Binding-site contacts:
Ligand atom C1 contacts residue ASN188 of chain 50.E at 1.4 Å.
Ligand atom C4 contacts residue ASN188 of chain 50.E at 4.2 Å.
Ligand atom N2 contacts residue ASN188 of chain 50.E at 3.1 Å (h-bond).
Ligand atom C3 contacts residue ASN188 of chain 50.E at 3.9 Å.
Ligand atom O6 contacts residue ASN188 of chain 50.E at 4.5 Å.
Ligand atom C7 contacts residue ASN188 of chain 50.E at 3.9 Å.
Ligand atom C2 contacts residue ASN188 of chain 50.E at 2.6 Å.
Ligand atom C5 contacts residue ASN188 of chain 50.E at 3.6 Å.
Ligand atom O5 contacts residue ASN188 of chain 50.E at 2.3 Å (h-bond).
Ligand atom O7 contacts residue ASN188 of chain 50.E at 4.2 Å.

Sequence of chain 50.E:
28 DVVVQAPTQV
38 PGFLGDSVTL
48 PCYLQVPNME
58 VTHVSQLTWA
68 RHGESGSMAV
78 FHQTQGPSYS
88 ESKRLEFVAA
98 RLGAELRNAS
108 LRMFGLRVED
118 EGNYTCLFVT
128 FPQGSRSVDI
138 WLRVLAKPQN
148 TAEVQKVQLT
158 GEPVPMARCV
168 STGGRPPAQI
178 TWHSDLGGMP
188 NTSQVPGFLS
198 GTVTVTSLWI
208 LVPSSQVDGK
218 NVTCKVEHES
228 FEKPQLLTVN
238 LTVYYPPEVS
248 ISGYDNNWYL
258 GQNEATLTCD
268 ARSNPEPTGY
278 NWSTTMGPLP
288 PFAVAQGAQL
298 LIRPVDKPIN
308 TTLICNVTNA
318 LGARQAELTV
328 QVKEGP

This protein binds this small molecule.
Small molecule (SMILES): CC(=O)N[C@H]1[C@H](O[C@H]2[C@H](O)[C@@H](NC(C)=O)CO[C@@H]2CO)O[C@H](CO)[C@@H](O)[C@@H]1O